The small molecule below binds the protein below.
Small molecule (SMILES): C=CC(=C)C

Binding-site contacts:
Ligand atom CAB contacts residue ALA64 of chain 1.A at 3.0 Å (hydrophobic).
Ligand atom CAB contacts residue ILE20 of chain 1.A at 4.0 Å (hydrophobic).
Ligand atom CAA contacts residue HIS23 of chain 1.A at 3.9 Å.
Ligand atom CAD contacts residue HIS38 of chain 1.A at 3.7 Å.
Ligand atom CAB contacts residue LEU80 of chain 1.A at 3.9 Å (hydrophobic).
Ligand atom CAC contacts residue ASN69 of chain 1.A at 3.0 Å.
Ligand atom CAD contacts residue PIS1 of chain 1.C at 3.1 Å.
Ligand atom CAD contacts residue HIS23 of chain 1.A at 3.5 Å.
Ligand atom CAE contacts residue LEU80 of chain 1.A at 4.2 Å (hydrophobic).
Ligand atom CAC contacts residue ALA64 of chain 1.A at 3.3 Å (hydrophobic).
Ligand atom CAC contacts residue LEU80 of chain 1.A at 4.4 Å (hydrophobic).
Ligand atom CAE contacts residue PIS1 of chain 1.C at 4.2 Å.
Ligand atom CAE contacts residue ISY1 of chain 1.F at 4.4 Å.
Ligand atom CAE contacts residue ALA64 of chain 1.A at 3.5 Å (hydrophobic).
Ligand atom CAC contacts residue ISY1 of chain 1.F at 3.9 Å.
Ligand atom CAC contacts residue ARG72 of chain 1.A at 4.4 Å.
Ligand atom CAA contacts residue ARG72 of chain 1.A at 3.5 Å.
Ligand atom CAE contacts residue HIS38 of chain 1.A at 4.4 Å.
Ligand atom CAB contacts residue TYR84 of chain 1.A at 2.6 Å (hydrophobic).
Ligand atom CAA contacts residue HIS38 of chain 1.A at 4.1 Å.
Ligand atom CAE contacts residue TYR84 of chain 1.A at 4.0 Å (hydrophobic).
Ligand atom CAD contacts residue ARG72 of chain 1.A at 4.4 Å.
Ligand atom CAA contacts residue PIS1 of chain 1.C at 2.4 Å.

Sequence of chain 1.A:
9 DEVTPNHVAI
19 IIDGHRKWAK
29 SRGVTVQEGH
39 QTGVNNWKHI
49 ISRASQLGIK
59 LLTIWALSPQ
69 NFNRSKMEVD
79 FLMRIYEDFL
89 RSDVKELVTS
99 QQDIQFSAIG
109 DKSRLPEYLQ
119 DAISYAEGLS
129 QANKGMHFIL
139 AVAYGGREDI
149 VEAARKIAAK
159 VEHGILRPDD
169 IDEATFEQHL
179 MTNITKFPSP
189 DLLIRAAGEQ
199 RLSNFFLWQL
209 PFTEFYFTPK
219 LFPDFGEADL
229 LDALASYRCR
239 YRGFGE